Sequence of chain 1.B:
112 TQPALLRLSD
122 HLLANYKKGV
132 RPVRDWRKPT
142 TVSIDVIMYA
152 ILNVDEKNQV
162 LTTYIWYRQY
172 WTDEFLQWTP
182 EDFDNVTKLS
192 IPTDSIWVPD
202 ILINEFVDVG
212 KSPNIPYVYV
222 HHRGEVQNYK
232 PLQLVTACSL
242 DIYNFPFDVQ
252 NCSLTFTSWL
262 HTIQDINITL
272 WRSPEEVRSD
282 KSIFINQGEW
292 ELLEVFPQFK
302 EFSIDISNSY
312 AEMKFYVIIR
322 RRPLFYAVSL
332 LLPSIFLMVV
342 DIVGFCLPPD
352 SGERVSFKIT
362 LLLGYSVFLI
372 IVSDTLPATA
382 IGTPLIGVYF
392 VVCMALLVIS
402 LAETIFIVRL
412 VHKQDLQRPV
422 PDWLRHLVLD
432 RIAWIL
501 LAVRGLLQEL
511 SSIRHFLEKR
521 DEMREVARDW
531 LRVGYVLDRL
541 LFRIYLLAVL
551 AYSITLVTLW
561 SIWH

Binding-site contacts:
Ligand atom C07 contacts residue ARG169 of chain 1.B at 3.7 Å.
Ligand atom C11 contacts residue TYR230 of chain 1.B at 3.9 Å (hydrophobic).
Ligand atom C26 contacts residue TYR311 of chain 1.C at 3.8 Å (hydrophobic).
Ligand atom C04 contacts residue ARG273 of chain 1.B at 3.4 Å.
Ligand atom N24 contacts residue TRP260 of chain 1.C at 3.3 Å (h-bond).
Ligand atom N21 contacts residue TYR230 of chain 1.B at 3.9 Å.
Ligand atom C10 contacts residue PHE303 of chain 1.C at 4.0 Å (hydrophobic).
Ligand atom C14 contacts residue ARG169 of chain 1.B at 3.2 Å.
Ligand atom C17 contacts residue TRP167 of chain 1.B at 3.3 Å (hydrophobic).
Ligand atom C16 contacts residue ARG169 of chain 1.B at 3.6 Å.
Ligand atom C15 contacts residue ASP146 of chain 1.B at 3.5 Å.
Ligand atom C23 contacts residue TRP260 of chain 1.C at 4.0 Å (hydrophobic).
Ligand atom C20 contacts residue TYR230 of chain 1.B at 3.7 Å (hydrophobic).
Ligand atom C25 contacts residue TRP260 of chain 1.C at 3.2 Å (hydrophobic).
Ligand atom C16 contacts residue ILE148 of chain 1.B at 3.9 Å (hydrophobic).
Ligand atom C17 contacts residue TYR168 of chain 1.B at 3.8 Å (hydrophobic).
Ligand atom CL01 contacts residue ILE305 of chain 1.C at 3.5 Å.
Ligand atom CL01 contacts residue ILE148 of chain 1.B at 3.4 Å.
Ligand atom C26 contacts residue TRP260 of chain 1.C at 3.1 Å (hydrophobic).
Ligand atom N19 contacts residue TYR230 of chain 1.B at 3.6 Å.
Ligand atom C22 contacts residue TRP260 of chain 1.C at 3.6 Å (hydrophobic).
Ligand atom C02 contacts residue ILE305 of chain 1.C at 3.5 Å (hydrophobic).
Ligand atom C16 contacts residue TRP167 of chain 1.B at 3.1 Å (hydrophobic).
Ligand atom N08 contacts residue ARG169 of chain 1.B at 4.0 Å.
Ligand atom C03 contacts residue ASP281 of chain 1.B at 3.7 Å.
Ligand atom C26 contacts residue TYR230 of chain 1.B at 4.0 Å (hydrophobic).
Ligand atom C17 contacts residue ARG169 of chain 1.B at 4.0 Å.
Ligand atom C15 contacts residue ILE148 of chain 1.B at 3.7 Å (hydrophobic).
Ligand atom CL01 contacts residue SER283 of chain 1.B at 2.8 Å.
Ligand atom C13 contacts residue ARG169 of chain 1.B at 3.8 Å.
Ligand atom C23 contacts residue TRP167 of chain 1.B at 3.7 Å (hydrophobic).
Ligand atom N19 contacts residue TRP167 of chain 1.B at 3.8 Å.
Ligand atom CL01 contacts residue ILE284 of chain 1.B at 3.7 Å.
Ligand atom C27 contacts residue ILE305 of chain 1.C at 3.5 Å (hydrophobic).
Ligand atom C15 contacts residue ARG169 of chain 1.B at 3.3 Å.
Ligand atom C22 contacts residue TRP167 of chain 1.B at 3.6 Å (hydrophobic).
Ligand atom C25 contacts residue TYR311 of chain 1.C at 3.5 Å (hydrophobic).
Ligand atom C10 contacts residue TYR311 of chain 1.C at 3.8 Å (hydrophobic).
Ligand atom C02 contacts residue ILE148 of chain 1.B at 3.9 Å (hydrophobic).
Ligand atom C20 contacts residue TRP167 of chain 1.B at 4.0 Å (hydrophobic).

Sequence of chain 1.C:
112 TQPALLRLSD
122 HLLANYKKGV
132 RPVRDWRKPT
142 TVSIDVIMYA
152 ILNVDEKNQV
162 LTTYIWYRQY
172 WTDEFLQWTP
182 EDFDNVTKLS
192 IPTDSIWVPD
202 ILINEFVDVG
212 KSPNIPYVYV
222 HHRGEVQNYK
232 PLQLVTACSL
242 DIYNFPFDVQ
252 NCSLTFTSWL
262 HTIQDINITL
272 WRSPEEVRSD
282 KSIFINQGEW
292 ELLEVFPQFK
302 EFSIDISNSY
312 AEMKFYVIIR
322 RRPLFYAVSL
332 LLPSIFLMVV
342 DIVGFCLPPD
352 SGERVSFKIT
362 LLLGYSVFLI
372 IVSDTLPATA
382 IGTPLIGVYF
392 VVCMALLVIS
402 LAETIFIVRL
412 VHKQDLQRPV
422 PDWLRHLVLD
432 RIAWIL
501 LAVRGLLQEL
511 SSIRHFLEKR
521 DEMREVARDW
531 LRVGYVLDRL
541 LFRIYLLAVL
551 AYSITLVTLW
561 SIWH

The small molecule below binds the protein below.
Small molecule (SMILES): Clc1cccc(Cn2ccc3c(N4CCNCC4)nc4ccccc4c32)c1